A protein and the small-molecule ligand that binds it are described below.
Small molecule (SMILES): CC(=O)N[C@H]1[C@H](O[C@H]2[C@H](O)[C@@H](NC(C)=O)CO[C@@H]2CO)O[C@H](CO)[C@@H](O)[C@@H]1O

Sequence of chain 1.A:
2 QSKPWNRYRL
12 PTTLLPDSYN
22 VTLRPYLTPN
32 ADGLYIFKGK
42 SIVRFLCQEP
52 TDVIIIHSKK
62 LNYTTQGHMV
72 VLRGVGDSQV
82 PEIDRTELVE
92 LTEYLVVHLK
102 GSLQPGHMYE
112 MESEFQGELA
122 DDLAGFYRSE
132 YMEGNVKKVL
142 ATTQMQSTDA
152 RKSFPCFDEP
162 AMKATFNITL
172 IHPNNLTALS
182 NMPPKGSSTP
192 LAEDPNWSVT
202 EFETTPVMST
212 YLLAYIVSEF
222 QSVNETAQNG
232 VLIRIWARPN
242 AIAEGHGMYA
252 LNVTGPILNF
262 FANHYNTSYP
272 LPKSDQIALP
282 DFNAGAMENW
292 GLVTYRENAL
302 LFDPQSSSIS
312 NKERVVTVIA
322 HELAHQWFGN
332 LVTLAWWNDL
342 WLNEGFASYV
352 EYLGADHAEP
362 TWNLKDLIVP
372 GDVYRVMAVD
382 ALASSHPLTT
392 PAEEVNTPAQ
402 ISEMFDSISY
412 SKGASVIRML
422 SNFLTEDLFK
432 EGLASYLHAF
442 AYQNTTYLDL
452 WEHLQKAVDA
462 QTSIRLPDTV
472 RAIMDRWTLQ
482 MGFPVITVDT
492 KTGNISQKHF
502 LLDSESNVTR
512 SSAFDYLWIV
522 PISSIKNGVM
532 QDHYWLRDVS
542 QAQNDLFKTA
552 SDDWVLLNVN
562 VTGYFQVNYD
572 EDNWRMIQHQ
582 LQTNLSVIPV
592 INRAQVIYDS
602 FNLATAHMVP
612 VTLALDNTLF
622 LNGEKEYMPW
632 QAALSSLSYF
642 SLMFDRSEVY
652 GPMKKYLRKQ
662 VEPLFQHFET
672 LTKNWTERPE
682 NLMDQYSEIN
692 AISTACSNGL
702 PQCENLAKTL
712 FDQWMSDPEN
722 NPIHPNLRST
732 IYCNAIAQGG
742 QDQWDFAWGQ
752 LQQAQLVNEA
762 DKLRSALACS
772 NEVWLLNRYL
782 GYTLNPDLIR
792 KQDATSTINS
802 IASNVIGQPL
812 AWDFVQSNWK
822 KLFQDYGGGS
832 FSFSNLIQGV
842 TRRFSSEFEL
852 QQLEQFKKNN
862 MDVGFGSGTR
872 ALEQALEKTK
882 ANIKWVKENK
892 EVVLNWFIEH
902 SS

Binding-site contacts:
Ligand atom O6 contacts residue GLN444 of chain 1.A at 4.3 Å.
Ligand atom C6 contacts residue GLN444 of chain 1.A at 3.3 Å.
Ligand atom O7 contacts residue ASN445 of chain 1.A at 4.2 Å.
Ligand atom C8 contacts residue ALA162 of chain 1.A at 3.4 Å (hydrophobic).
Ligand atom O7 contacts residue ALA162 of chain 1.A at 3.3 Å (h-bond).
Ligand atom C4 contacts residue GLN444 of chain 1.A at 3.8 Å.
Ligand atom C5 contacts residue GLN444 of chain 1.A at 3.8 Å.
Ligand atom C1 contacts residue GLN444 of chain 1.A at 3.6 Å.
Ligand atom O4 contacts residue GLN444 of chain 1.A at 4.2 Å.
Ligand atom N2 contacts residue ASN445 of chain 1.A at 3.1 Å (h-bond).
Ligand atom C1 contacts residue ASN445 of chain 1.A at 1.4 Å.
Ligand atom C7 contacts residue ALA162 of chain 1.A at 3.3 Å (hydrophobic).
Ligand atom O5 contacts residue ASN445 of chain 1.A at 2.1 Å (h-bond).
Ligand atom C8 contacts residue LEU16 of chain 1.A at 3.9 Å (hydrophobic).
Ligand atom C6 contacts residue ASN445 of chain 1.A at 3.7 Å.
Ligand atom C5 contacts residue ASN445 of chain 1.A at 3.5 Å.
Ligand atom C2 contacts residue ASN445 of chain 1.A at 2.5 Å.
Ligand atom C8 contacts residue MET163 of chain 1.A at 4.5 Å (hydrophobic).
Ligand atom O6 contacts residue PHE441 of chain 1.A at 3.3 Å.
Ligand atom C4 contacts residue ASN445 of chain 1.A at 4.1 Å.
Ligand atom O6 contacts residue ASN445 of chain 1.A at 2.8 Å (h-bond).
Ligand atom C3 contacts residue ASN445 of chain 1.A at 3.8 Å.
Ligand atom N2 contacts residue ALA162 of chain 1.A at 4.0 Å.
Ligand atom O5 contacts residue GLN444 of chain 1.A at 3.9 Å.
Ligand atom C6 contacts residue PHE441 of chain 1.A at 4.1 Å (hydrophobic).
Ligand atom C7 contacts residue ASN445 of chain 1.A at 3.9 Å.